The small molecule below binds the protein below.
Small molecule (SMILES): CCCCO

Sequence of chain 1.B:
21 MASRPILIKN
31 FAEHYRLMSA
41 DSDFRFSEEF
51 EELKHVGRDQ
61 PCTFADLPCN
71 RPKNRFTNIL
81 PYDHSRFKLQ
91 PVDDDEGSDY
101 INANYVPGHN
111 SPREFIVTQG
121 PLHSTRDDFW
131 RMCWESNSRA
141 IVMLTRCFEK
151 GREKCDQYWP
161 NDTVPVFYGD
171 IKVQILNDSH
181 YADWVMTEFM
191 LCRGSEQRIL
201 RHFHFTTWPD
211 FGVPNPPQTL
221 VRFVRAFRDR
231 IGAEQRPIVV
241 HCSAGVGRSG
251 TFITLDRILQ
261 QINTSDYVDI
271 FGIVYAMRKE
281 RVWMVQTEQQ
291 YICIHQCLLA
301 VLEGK

Binding-site contacts:
Ligand atom C1 contacts residue GLN286 of chain 1.B at 4.0 Å.
Ligand atom C2 contacts residue GLN286 of chain 1.B at 3.5 Å.
Ligand atom C4 contacts residue PHE76 of chain 1.B at 4.1 Å (hydrophobic).
Ligand atom C3 contacts residue ASN78 of chain 1.B at 3.5 Å.
Ligand atom C2 contacts residue ILE79 of chain 1.B at 4.4 Å (hydrophobic).
Ligand atom C4 contacts residue ASN78 of chain 1.B at 4.2 Å.
Ligand atom C2 contacts residue ASN78 of chain 1.B at 4.2 Å.
Ligand atom OH contacts residue PHE76 of chain 1.B at 3.9 Å.
Ligand atom C3 contacts residue ILE79 of chain 1.B at 3.9 Å (hydrophobic).
Ligand atom C1 contacts residue TRP283 of chain 1.B at 4.4 Å (hydrophobic).
Ligand atom C1 contacts residue ASN78 of chain 1.B at 3.8 Å.
Ligand atom OH contacts residue GLN286 of chain 1.B at 4.4 Å.